Binding-site contacts:
Ligand atom O6 contacts residue GLU330 of chain 1.B at 2.6 Å (salt-bridge).
Ligand atom C5 contacts residue GLU330 of chain 1.B at 4.2 Å.
Ligand atom O6 contacts residue PRO329 of chain 1.B at 3.0 Å.
Ligand atom O6 contacts residue TRP385 of chain 1.B at 3.3 Å.
Ligand atom C6 contacts residue PHE375 of chain 1.B at 3.9 Å (hydrophobic).
Ligand atom C3 contacts residue TRP385 of chain 1.B at 4.0 Å (hydrophobic).
Ligand atom O3 contacts residue HIS376 of chain 1.B at 3.7 Å.
Ligand atom C4 contacts residue GLU330 of chain 1.B at 3.3 Å.
Ligand atom C1 contacts residue TRP385 of chain 1.B at 4.1 Å (hydrophobic).
Ligand atom O6 contacts residue TRP385 of chain 1.B at 3.5 Å.
Ligand atom O6 contacts residue SER383 of chain 1.B at 2.7 Å (h-bond).
Ligand atom O1B contacts residue TRP385 of chain 1.B at 3.6 Å.
Ligand atom C4 contacts residue TRP385 of chain 1.B at 3.9 Å (hydrophobic).
Ligand atom O1A contacts residue LEU245 of chain 1.B at 3.5 Å.
Ligand atom O4 contacts residue PHE375 of chain 1.B at 2.7 Å (h-bond).
Ligand atom O5 contacts residue TRP385 of chain 1.B at 4.1 Å.
Ligand atom C3 contacts residue ARG246 of chain 1.B at 4.0 Å.
Ligand atom C6 contacts residue SER383 of chain 1.B at 3.8 Å.
Ligand atom O4 contacts residue ARG246 of chain 1.B at 3.5 Å (salt-bridge).
Ligand atom O4 contacts residue HIS376 of chain 1.B at 3.5 Å.
Ligand atom O4 contacts residue HIS376 of chain 1.B at 3.0 Å.
Ligand atom O5 contacts residue GLU330 of chain 1.B at 3.5 Å (salt-bridge).
Ligand atom C5 contacts residue TRP385 of chain 1.B at 3.8 Å (hydrophobic).
Ligand atom C6 contacts residue PRO329 of chain 1.B at 3.5 Å (hydrophobic).
Ligand atom O5 contacts residue HIS376 of chain 1.B at 3.5 Å (h-bond).
Ligand atom C6 contacts residue TYR386 of chain 1.B at 3.9 Å (hydrophobic).
Ligand atom O1B contacts residue ARG391 of chain 1.B at 3.3 Å (salt-bridge).
Ligand atom C4 contacts residue LEU245 of chain 1.B at 3.9 Å (hydrophobic).
Ligand atom C3 contacts residue PHE375 of chain 1.B at 3.7 Å (hydrophobic).
Ligand atom C5 contacts residue TRP385 of chain 1.B at 3.5 Å (hydrophobic).
Ligand atom O4 contacts residue LEU245 of chain 1.B at 3.8 Å.
Ligand atom C6 contacts residue TRP385 of chain 1.B at 3.9 Å (hydrophobic).
Ligand atom O4 contacts residue GLU330 of chain 1.B at 2.9 Å (salt-bridge).
Ligand atom C6 contacts residue GLU330 of chain 1.B at 3.7 Å.
Ligand atom C1 contacts residue HIS376 of chain 1.B at 4.0 Å.
Ligand atom C4 contacts residue PHE375 of chain 1.B at 3.5 Å (hydrophobic).
Ligand atom O6 contacts residue GLU330 of chain 1.B at 3.9 Å.
Ligand atom C4 contacts residue TYR386 of chain 1.B at 3.9 Å (hydrophobic).
Ligand atom C2 contacts residue HIS376 of chain 1.B at 4.0 Å.
Ligand atom C6 contacts residue GLU330 of chain 1.B at 3.6 Å.

Sequence of chain 1.B:
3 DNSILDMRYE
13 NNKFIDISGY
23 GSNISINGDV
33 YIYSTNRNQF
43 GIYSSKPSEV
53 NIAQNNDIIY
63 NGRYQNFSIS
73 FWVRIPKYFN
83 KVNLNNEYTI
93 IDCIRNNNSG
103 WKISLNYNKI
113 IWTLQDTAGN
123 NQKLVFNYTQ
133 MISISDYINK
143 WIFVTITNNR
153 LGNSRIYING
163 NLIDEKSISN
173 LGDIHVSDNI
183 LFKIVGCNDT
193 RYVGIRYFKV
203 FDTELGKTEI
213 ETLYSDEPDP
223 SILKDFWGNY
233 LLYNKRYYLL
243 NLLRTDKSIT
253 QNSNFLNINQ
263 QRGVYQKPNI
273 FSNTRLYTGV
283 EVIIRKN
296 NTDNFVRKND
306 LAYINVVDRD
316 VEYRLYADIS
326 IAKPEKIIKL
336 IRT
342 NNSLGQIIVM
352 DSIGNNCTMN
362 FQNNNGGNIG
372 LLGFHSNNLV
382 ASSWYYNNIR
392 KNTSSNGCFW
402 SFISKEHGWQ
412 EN

A small-molecule ligand and the protein it binds are described below.
Small molecule (SMILES): CC(=O)N[C@H]1[C@H](O[C@@H]2[C@H](O[C@]3(C(=O)O)C[C@H](O)[C@@H](NC(C)=O)[C@H]([C@H](O)[C@H](O)CO)O3)[C@@H](O)[C@H](O)O[C@@H]2CO)O[C@H](CO)[C@H](O)[C@@H]1O[C@@H]1O[C@H](CO)[C@H](O)[C@H](O[C@]2(C(=O)O)C[C@H](O)[C@@H](NC(C)=O)[C@H]([C@H](O)[C@H](O)CO)O2)[C@H]1O